Binding-site contacts:
Ligand atom O7 contacts residue VAL414 of chain 1.I at 4.0 Å.
Ligand atom C7 contacts residue VAL414 of chain 1.I at 4.5 Å (hydrophobic).
Ligand atom C2 contacts residue ASN416 of chain 1.I at 2.5 Å.
Ligand atom C5 contacts residue ASN416 of chain 1.I at 3.6 Å.
Ligand atom N2 contacts residue ASN232 of chain 1.I at 4.5 Å.
Ligand atom C8 contacts residue SER415 of chain 1.I at 4.1 Å.
Ligand atom C8 contacts residue NAG1 of chain 1.RA at 3.8 Å.
Ligand atom C7 contacts residue ASN416 of chain 1.I at 3.6 Å.
Ligand atom C6 contacts residue PRO261 of chain 1.I at 4.3 Å (hydrophobic).
Ligand atom O7 contacts residue ASN416 of chain 1.I at 3.9 Å.
Ligand atom C3 contacts residue ASN416 of chain 1.I at 3.8 Å.
Ligand atom N2 contacts residue ASN416 of chain 1.I at 2.9 Å (h-bond).
Ligand atom C5 contacts residue PRO261 of chain 1.I at 4.5 Å (hydrophobic).
Ligand atom O5 contacts residue ASN416 of chain 1.I at 2.3 Å (h-bond).
Ligand atom O6 contacts residue PRO261 of chain 1.I at 3.4 Å.
Ligand atom C8 contacts residue VAL414 of chain 1.I at 3.4 Å (hydrophobic).
Ligand atom C1 contacts residue PRO261 of chain 1.I at 4.4 Å (hydrophobic).
Ligand atom O5 contacts residue PRO261 of chain 1.I at 3.7 Å.
Ligand atom C4 contacts residue ASN416 of chain 1.I at 4.2 Å.
Ligand atom C1 contacts residue ASN416 of chain 1.I at 1.4 Å.

The small molecule below binds the protein below.
Small molecule (SMILES): CC(=O)N[C@H]1[C@H](O[C@H]2[C@H](O)[C@@H](NC(C)=O)CO[C@@H]2CO)O[C@H](CO)[C@@H](O)[C@@H]1O

Sequence of chain 1.I:
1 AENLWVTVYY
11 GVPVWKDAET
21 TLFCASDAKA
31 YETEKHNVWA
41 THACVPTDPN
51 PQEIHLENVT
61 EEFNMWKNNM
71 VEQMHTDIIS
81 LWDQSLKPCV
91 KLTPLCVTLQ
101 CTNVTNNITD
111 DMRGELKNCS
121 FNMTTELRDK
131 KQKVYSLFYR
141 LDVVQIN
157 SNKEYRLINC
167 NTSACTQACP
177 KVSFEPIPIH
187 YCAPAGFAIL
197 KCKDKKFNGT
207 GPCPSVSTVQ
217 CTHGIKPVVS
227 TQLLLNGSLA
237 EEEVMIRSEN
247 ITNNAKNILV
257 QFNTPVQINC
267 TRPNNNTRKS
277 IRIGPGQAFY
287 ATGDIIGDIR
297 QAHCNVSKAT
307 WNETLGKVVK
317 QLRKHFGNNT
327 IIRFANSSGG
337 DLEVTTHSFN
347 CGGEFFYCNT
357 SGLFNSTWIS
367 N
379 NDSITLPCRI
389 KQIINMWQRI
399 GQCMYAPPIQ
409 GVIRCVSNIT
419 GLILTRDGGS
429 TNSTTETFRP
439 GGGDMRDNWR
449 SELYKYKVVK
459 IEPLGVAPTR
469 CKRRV